Sequence of chain 14.F:
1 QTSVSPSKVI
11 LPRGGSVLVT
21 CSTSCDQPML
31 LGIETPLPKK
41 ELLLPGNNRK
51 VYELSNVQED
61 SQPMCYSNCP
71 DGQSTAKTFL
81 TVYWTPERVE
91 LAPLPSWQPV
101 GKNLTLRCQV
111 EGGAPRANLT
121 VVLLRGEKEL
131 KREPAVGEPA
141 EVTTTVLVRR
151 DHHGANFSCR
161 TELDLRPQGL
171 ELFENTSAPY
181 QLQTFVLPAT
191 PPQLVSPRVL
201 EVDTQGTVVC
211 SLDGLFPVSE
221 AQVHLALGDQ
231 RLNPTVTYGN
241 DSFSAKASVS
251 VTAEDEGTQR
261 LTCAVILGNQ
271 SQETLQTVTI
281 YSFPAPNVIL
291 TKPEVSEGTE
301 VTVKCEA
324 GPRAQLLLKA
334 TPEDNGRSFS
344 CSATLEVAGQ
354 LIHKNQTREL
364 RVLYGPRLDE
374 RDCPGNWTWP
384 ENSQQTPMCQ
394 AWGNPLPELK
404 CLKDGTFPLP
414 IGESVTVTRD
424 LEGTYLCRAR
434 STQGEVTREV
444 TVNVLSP

A small-molecule ligand and the protein it binds are described below.
Small molecule (SMILES): CC(=O)N[C@@H]1[C@@H](O)[C@H](O)[C@@H](CO)O[C@H]1O

Binding-site contacts:
Ligand atom O5 contacts residue GLN168 of chain 14.F at 4.0 Å.
Ligand atom C5 contacts residue GLN168 of chain 14.F at 4.5 Å.
Ligand atom C6 contacts residue ASN118 of chain 14.F at 4.0 Å.
Ligand atom O7 contacts residue ASN118 of chain 14.F at 3.5 Å (h-bond).
Ligand atom C4 contacts residue ALA117 of chain 14.F at 4.2 Å (hydrophobic).
Ligand atom C1 contacts residue GLN168 of chain 14.F at 4.0 Å.
Ligand atom O5 contacts residue ASN118 of chain 14.F at 1.8 Å (h-bond).
Ligand atom C2 contacts residue ASN118 of chain 14.F at 2.7 Å.
Ligand atom O7 contacts residue ALA117 of chain 14.F at 4.5 Å.
Ligand atom C8 contacts residue ASP164 of chain 14.F at 4.5 Å.
Ligand atom O5 contacts residue ALA117 of chain 14.F at 3.5 Å (h-bond).
Ligand atom C7 contacts residue PRO167 of chain 14.F at 3.9 Å (hydrophobic).
Ligand atom C3 contacts residue ASN118 of chain 14.F at 3.8 Å.
Ligand atom C1 contacts residue ALA117 of chain 14.F at 3.9 Å (hydrophobic).
Ligand atom C7 contacts residue ASN118 of chain 14.F at 3.9 Å.
Ligand atom O6 contacts residue ALA117 of chain 14.F at 2.3 Å.
Ligand atom C5 contacts residue ASN118 of chain 14.F at 3.2 Å.
Ligand atom C1 contacts residue ASN118 of chain 14.F at 1.6 Å.
Ligand atom C8 contacts residue PRO167 of chain 14.F at 3.7 Å (hydrophobic).
Ligand atom C2 contacts residue ALA117 of chain 14.F at 4.0 Å (hydrophobic).
Ligand atom C1 contacts residue PRO167 of chain 14.F at 4.4 Å (hydrophobic).
Ligand atom C6 contacts residue ALA117 of chain 14.F at 3.6 Å (hydrophobic).
Ligand atom C5 contacts residue ALA117 of chain 14.F at 4.2 Å (hydrophobic).
Ligand atom N2 contacts residue PRO167 of chain 14.F at 4.0 Å.
Ligand atom O6 contacts residue ASN118 of chain 14.F at 4.0 Å.
Ligand atom C4 contacts residue ASN118 of chain 14.F at 3.8 Å.
Ligand atom N2 contacts residue ASN118 of chain 14.F at 3.6 Å.